Binding-site contacts:
Ligand atom C4 contacts residue SER324 of chain 1.D at 3.4 Å.
Ligand atom C5 contacts residue GLY323 of chain 1.D at 3.7 Å.
Ligand atom C2 contacts residue SER319 of chain 1.D at 4.1 Å.
Ligand atom O5 contacts residue GLY323 of chain 1.D at 3.6 Å (h-bond).
Ligand atom O2 contacts residue ASP317 of chain 1.D at 2.8 Å (salt-bridge).
Ligand atom O2 contacts residue SER324 of chain 1.D at 2.9 Å (h-bond).
Ligand atom C1 contacts residue SER319 of chain 1.D at 4.0 Å.
Ligand atom O6 contacts residue ALA315 of chain 1.D at 3.4 Å.
Ligand atom O6 contacts residue GLY323 of chain 1.D at 4.2 Å.
Ligand atom C3 contacts residue SER324 of chain 1.D at 2.9 Å.
Ligand atom O5 contacts residue ALA315 of chain 1.D at 3.4 Å.
Ligand atom C6 contacts residue SER324 of chain 1.D at 4.0 Å.
Ligand atom O4 contacts residue SER324 of chain 1.D at 4.3 Å.
Ligand atom C3 contacts residue ASP321 of chain 1.D at 3.6 Å.
Ligand atom O2 contacts residue GLN210 of chain 1.D at 4.0 Å.
Ligand atom O5 contacts residue SER324 of chain 1.D at 2.2 Å (h-bond).
Ligand atom C2 contacts residue SER324 of chain 1.D at 2.4 Å.
Ligand atom C5 contacts residue SER324 of chain 1.D at 2.6 Å.
Ligand atom C6 contacts residue GLY323 of chain 1.D at 3.3 Å.
Ligand atom O4 contacts residue ASP321 of chain 1.D at 3.1 Å (salt-bridge).
Ligand atom O2 contacts residue SER319 of chain 1.D at 3.3 Å (h-bond).
Ligand atom C5 contacts residue ASP321 of chain 1.D at 3.6 Å.
Ligand atom O3 contacts residue SER324 of chain 1.D at 4.3 Å.
Ligand atom C5 contacts residue ALA315 of chain 1.D at 4.2 Å (hydrophobic).
Ligand atom C6 contacts residue ASP321 of chain 1.D at 4.4 Å.
Ligand atom O5 contacts residue THR316 of chain 1.D at 4.0 Å.
Ligand atom C1 contacts residue ALA315 of chain 1.D at 4.5 Å (hydrophobic).
Ligand atom C1 contacts residue ASP317 of chain 1.D at 3.2 Å.
Ligand atom C1 contacts residue THR316 of chain 1.D at 4.1 Å.
Ligand atom C1 contacts residue GLY323 of chain 1.D at 4.5 Å.
Ligand atom C2 contacts residue ASP317 of chain 1.D at 3.5 Å.
Ligand atom C2 contacts residue THR316 of chain 1.D at 4.4 Å.
Ligand atom C6 contacts residue ALA315 of chain 1.D at 3.8 Å (hydrophobic).
Ligand atom O6 contacts residue THR316 of chain 1.D at 4.5 Å.
Ligand atom O3 contacts residue ASP321 of chain 1.D at 4.4 Å.
Ligand atom C4 contacts residue ASP321 of chain 1.D at 3.6 Å.
Ligand atom C1 contacts residue SER324 of chain 1.D at 1.4 Å.

A small-molecule ligand and the protein it binds are described below.
Small molecule (SMILES): OC[C@H]1O[C@H](O)[C@H](O)[C@@H](O)[C@@H]1O

Sequence of chain 1.D:
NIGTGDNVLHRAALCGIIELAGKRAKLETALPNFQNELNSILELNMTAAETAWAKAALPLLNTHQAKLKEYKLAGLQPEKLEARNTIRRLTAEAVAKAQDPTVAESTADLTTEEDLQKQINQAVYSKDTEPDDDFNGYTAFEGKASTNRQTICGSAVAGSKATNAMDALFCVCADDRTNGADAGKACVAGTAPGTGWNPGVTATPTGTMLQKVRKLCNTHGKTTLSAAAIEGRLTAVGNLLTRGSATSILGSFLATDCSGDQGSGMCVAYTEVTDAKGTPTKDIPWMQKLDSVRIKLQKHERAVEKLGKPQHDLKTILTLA